This small molecule binds to this protein.
Small molecule (SMILES): CCN(CC)CCCOC(=O)Nc1cccc(CN2N=C(c3ccc(OC)c(OC)c3)CSC2=O)c1

Sequence of chain 1.A:
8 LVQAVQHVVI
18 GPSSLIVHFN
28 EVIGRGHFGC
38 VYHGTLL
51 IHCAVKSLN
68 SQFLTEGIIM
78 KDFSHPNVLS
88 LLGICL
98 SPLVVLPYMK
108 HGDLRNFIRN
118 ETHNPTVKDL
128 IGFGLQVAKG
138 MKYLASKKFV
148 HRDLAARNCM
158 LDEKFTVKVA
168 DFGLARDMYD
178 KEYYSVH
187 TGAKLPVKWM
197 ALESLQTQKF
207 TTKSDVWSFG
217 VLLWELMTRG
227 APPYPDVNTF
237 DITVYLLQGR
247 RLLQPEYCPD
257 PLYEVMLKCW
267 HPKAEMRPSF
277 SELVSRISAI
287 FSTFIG

Binding-site contacts:
Ligand atom C16 contacts residue PRO104 of chain 1.A at 3.7 Å (hydrophobic).
Ligand atom O21 contacts residue ASP168 of chain 1.A at 2.9 Å (salt-bridge).
Ligand atom S9 contacts residue ASN155 of chain 1.A at 3.7 Å.
Ligand atom N8 contacts residue TYR176 of chain 1.A at 3.4 Å.
Ligand atom C3 contacts residue TYR176 of chain 1.A at 3.6 Å (hydrophobic).
Ligand atom C6 contacts residue ASP110 of chain 1.A at 3.2 Å.
Ligand atom N20 contacts residue MET157 of chain 1.A at 3.7 Å.
Ligand atom C14 contacts residue PRO104 of chain 1.A at 3.6 Å (hydrophobic).
Ligand atom O27 contacts residue TYR105 of chain 1.A at 3.7 Å.
Ligand atom C7 contacts residue ASP168 of chain 1.A at 3.7 Å.
Ligand atom C12 contacts residue MET157 of chain 1.A at 3.6 Å (hydrophobic).
Ligand atom C3 contacts residue ARG154 of chain 1.A at 3.6 Å.
Ligand atom O23 contacts residue ASN113 of chain 1.A at 3.1 Å (h-bond).
Ligand atom N10 contacts residue MET157 of chain 1.A at 3.8 Å.
Ligand atom O21 contacts residue ALA167 of chain 1.A at 3.2 Å.
Ligand atom O28 contacts residue ILE30 of chain 1.A at 3.2 Å.
Ligand atom C14 contacts residue ALA54 of chain 1.A at 3.6 Å (hydrophobic).
Ligand atom C33 contacts residue ILE30 of chain 1.A at 3.5 Å (hydrophobic).
Ligand atom O27 contacts residue MET106 of chain 1.A at 2.8 Å (h-bond).
Ligand atom C29 contacts residue TYR105 of chain 1.A at 3.4 Å (hydrophobic).
Ligand atom O23 contacts residue ASP110 of chain 1.A at 3.1 Å (salt-bridge).
Ligand atom S9 contacts residue ALA167 of chain 1.A at 3.6 Å.
Ligand atom C17 contacts residue MET157 of chain 1.A at 3.8 Å (hydrophobic).
Ligand atom C12 contacts residue TYR176 of chain 1.A at 3.7 Å (hydrophobic).
Ligand atom C15 contacts residue MET157 of chain 1.A at 3.6 Å (hydrophobic).
Ligand atom C7 contacts residue ALA167 of chain 1.A at 3.8 Å (hydrophobic).
Ligand atom C11 contacts residue ARG154 of chain 1.A at 3.1 Å.
Ligand atom O27 contacts residue ALA54 of chain 1.A at 3.8 Å.
Ligand atom N10 contacts residue TYR176 of chain 1.A at 3.8 Å.
Ligand atom C26 contacts residue ILE30 of chain 1.A at 3.5 Å (hydrophobic).
Ligand atom C30 contacts residue LYS107 of chain 1.A at 3.6 Å.
Ligand atom C11 contacts residue TYR176 of chain 1.A at 3.5 Å (hydrophobic).
Ligand atom C5 contacts residue ASP110 of chain 1.A at 3.5 Å.
Ligand atom O22 contacts residue ASN113 of chain 1.A at 3.7 Å.
Ligand atom C30 contacts residue MET106 of chain 1.A at 3.2 Å (hydrophobic).
Ligand atom C13 contacts residue TYR176 of chain 1.A at 3.5 Å (hydrophobic).
Ligand atom O22 contacts residue ASP110 of chain 1.A at 3.6 Å.
Ligand atom C24 contacts residue TYR176 of chain 1.A at 3.5 Å (hydrophobic).
Ligand atom C29 contacts residue MET106 of chain 1.A at 3.4 Å (hydrophobic).
Ligand atom C18 contacts residue LEU103 of chain 1.A at 3.7 Å (hydrophobic).